Binding-site contacts:
Ligand atom C1 contacts residue ASN125 of chain 1.C at 3.8 Å.
Ligand atom C4 contacts residue ASN122 of chain 1.C at 4.4 Å.
Ligand atom C2 contacts residue ASN125 of chain 1.C at 4.2 Å.
Ligand atom C8 contacts residue ASN122 of chain 1.C at 3.2 Å.
Ligand atom O5 contacts residue ASN125 of chain 1.C at 4.3 Å.
Ligand atom C4 contacts residue ASN125 of chain 1.C at 4.2 Å.
Ligand atom N2 contacts residue THR124 of chain 1.C at 3.8 Å.
Ligand atom C6 contacts residue VAL127 of chain 1.C at 4.0 Å (hydrophobic).
Ligand atom C7 contacts residue ASN122 of chain 1.C at 3.3 Å.
Ligand atom O4 contacts residue ASN125 of chain 1.C at 4.4 Å.
Ligand atom C2 contacts residue ASN122 of chain 1.C at 2.6 Å.
Ligand atom C1 contacts residue VAL127 of chain 1.C at 4.2 Å (hydrophobic).
Ligand atom C8 contacts residue THR124 of chain 1.C at 3.3 Å.
Ligand atom N2 contacts residue ASN125 of chain 1.C at 4.3 Å.
Ligand atom C3 contacts residue ASN125 of chain 1.C at 3.7 Å.
Ligand atom C3 contacts residue ASN122 of chain 1.C at 3.9 Å.
Ligand atom C6 contacts residue VAL171 of chain 1.C at 4.1 Å (hydrophobic).
Ligand atom C8 contacts residue VAL171 of chain 1.C at 3.7 Å (hydrophobic).
Ligand atom C8 contacts residue GLU154 of chain 1.C at 4.1 Å.
Ligand atom O7 contacts residue ASN122 of chain 1.C at 3.2 Å (h-bond).
Ligand atom O5 contacts residue VAL127 of chain 1.C at 3.5 Å.
Ligand atom C1 contacts residue ASN122 of chain 1.C at 1.5 Å.
Ligand atom N2 contacts residue ASN122 of chain 1.C at 3.0 Å (h-bond).
Ligand atom C5 contacts residue VAL127 of chain 1.C at 4.2 Å (hydrophobic).
Ligand atom C5 contacts residue ASN125 of chain 1.C at 3.9 Å.
Ligand atom C7 contacts residue THR124 of chain 1.C at 4.2 Å.
Ligand atom C5 contacts residue ASN122 of chain 1.C at 3.8 Å.
Ligand atom O5 contacts residue ASN122 of chain 1.C at 2.5 Å (h-bond).

This protein binds this small molecule.
Small molecule (SMILES): CC(=O)N[C@H]1[C@H](O[C@H]2[C@H](O)[C@@H](NC(C)=O)CO[C@@H]2CO)O[C@H](CO)[C@@H](O)[C@@H]1O

Sequence of chain 1.C:
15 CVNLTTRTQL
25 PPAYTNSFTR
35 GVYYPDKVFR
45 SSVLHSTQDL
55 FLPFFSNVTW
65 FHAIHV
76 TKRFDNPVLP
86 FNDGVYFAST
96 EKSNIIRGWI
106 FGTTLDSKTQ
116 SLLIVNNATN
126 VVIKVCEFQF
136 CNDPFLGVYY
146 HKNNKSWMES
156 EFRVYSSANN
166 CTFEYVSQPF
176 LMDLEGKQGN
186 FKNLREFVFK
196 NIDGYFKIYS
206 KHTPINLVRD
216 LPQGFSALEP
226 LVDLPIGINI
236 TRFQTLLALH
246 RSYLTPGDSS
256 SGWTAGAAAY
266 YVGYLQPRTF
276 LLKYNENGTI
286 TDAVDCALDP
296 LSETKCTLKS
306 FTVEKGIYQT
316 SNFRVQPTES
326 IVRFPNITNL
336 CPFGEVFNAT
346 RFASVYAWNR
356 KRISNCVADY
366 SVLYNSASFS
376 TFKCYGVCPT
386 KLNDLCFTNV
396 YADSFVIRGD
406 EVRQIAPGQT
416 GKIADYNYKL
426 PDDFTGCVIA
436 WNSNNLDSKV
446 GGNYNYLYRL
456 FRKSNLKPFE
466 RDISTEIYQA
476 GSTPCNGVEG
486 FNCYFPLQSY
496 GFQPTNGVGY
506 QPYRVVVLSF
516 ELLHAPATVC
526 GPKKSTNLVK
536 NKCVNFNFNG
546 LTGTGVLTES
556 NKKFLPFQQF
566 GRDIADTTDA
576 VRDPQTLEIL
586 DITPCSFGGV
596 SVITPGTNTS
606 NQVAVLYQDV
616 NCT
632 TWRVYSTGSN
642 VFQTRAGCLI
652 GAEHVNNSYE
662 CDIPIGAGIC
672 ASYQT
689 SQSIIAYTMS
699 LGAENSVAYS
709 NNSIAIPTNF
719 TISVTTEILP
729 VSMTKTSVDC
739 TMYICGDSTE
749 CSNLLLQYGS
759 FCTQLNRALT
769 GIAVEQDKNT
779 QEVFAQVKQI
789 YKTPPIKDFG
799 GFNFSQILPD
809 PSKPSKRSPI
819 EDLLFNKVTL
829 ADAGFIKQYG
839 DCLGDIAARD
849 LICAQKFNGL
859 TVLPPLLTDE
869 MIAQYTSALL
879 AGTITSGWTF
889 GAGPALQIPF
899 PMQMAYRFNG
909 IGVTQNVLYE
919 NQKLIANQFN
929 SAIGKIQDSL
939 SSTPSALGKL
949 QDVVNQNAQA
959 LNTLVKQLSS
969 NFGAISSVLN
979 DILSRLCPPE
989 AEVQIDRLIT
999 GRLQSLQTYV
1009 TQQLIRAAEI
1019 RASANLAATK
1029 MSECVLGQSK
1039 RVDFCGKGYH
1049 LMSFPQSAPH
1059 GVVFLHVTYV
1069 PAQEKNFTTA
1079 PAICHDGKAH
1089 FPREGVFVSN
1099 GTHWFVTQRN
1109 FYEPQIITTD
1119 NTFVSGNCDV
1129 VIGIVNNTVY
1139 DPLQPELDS